Sequence of chain 1.A:
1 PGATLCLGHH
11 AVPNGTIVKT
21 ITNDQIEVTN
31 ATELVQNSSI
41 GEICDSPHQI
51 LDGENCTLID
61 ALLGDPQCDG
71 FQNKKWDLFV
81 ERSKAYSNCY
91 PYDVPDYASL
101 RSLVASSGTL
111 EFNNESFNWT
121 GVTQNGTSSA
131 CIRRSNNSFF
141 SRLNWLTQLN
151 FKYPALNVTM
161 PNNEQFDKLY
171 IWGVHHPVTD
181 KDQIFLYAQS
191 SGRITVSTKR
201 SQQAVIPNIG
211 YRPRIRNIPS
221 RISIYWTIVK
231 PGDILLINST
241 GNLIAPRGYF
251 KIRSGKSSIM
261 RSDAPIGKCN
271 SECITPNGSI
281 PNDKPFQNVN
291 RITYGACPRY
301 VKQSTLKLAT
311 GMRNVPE

Binding-site contacts:
Ligand atom C9 contacts residue LEU186 of chain 1.A at 3.8 Å (hydrophobic).
Ligand atom O1A contacts residue SER129 of chain 1.A at 2.7 Å (h-bond).
Ligand atom O4 contacts residue THR127 of chain 1.A at 3.6 Å (h-bond).
Ligand atom O10 contacts residue LEU186 of chain 1.A at 3.3 Å.
Ligand atom O1A contacts residue SER128 of chain 1.A at 3.3 Å (h-bond).
Ligand atom C3 contacts residue ASN217 of chain 1.A at 4.0 Å.
Ligand atom O7 contacts residue LEU186 of chain 1.A at 3.8 Å.
Ligand atom C9 contacts residue SER220 of chain 1.A at 3.9 Å.
Ligand atom O9 contacts residue TYR90 of chain 1.A at 3.2 Å (h-bond).
Ligand atom O3 contacts residue ASN217 of chain 1.A at 3.5 Å (h-bond).
Ligand atom O8 contacts residue ILE218 of chain 1.A at 3.9 Å.
Ligand atom O3 contacts residue ARG214 of chain 1.A at 3.3 Å (salt-bridge).
Ligand atom C7 contacts residue TRP145 of chain 1.A at 3.9 Å (hydrophobic).
Ligand atom C1 contacts residue PHE185 of chain 1.A at 3.8 Å (hydrophobic).
Ligand atom O8 contacts residue TYR90 of chain 1.A at 2.9 Å (h-bond).
Ligand atom C8 contacts residue LEU186 of chain 1.A at 3.6 Å (hydrophobic).
Ligand atom C11 contacts residue TRP145 of chain 1.A at 4.0 Å (hydrophobic).
Ligand atom O1 contacts residue PHE185 of chain 1.A at 3.9 Å.
Ligand atom C4 contacts residue ASN217 of chain 1.A at 3.7 Å.
Ligand atom C5 contacts residue THR127 of chain 1.A at 3.8 Å.
Ligand atom O8 contacts residue TRP145 of chain 1.A at 3.9 Å.
Ligand atom C8 contacts residue TYR90 of chain 1.A at 3.7 Å (hydrophobic).
Ligand atom C9 contacts residue HIS175 of chain 1.A at 3.6 Å.
Ligand atom O9 contacts residue SER220 of chain 1.A at 2.8 Å (h-bond).
Ligand atom O4 contacts residue ASN217 of chain 1.A at 3.1 Å (h-bond).
Ligand atom O9 contacts residue ASP182 of chain 1.A at 3.5 Å (salt-bridge).
Ligand atom O9 contacts residue HIS175 of chain 1.A at 3.7 Å.
Ligand atom C9 contacts residue TYR90 of chain 1.A at 3.4 Å (hydrophobic).
Ligand atom O7 contacts residue ASP182 of chain 1.A at 3.7 Å.
Ligand atom N5 contacts residue THR127 of chain 1.A at 3.0 Å (h-bond).
Ligand atom C1 contacts residue SER129 of chain 1.A at 3.8 Å.
Ligand atom O1B contacts residue SER128 of chain 1.A at 2.8 Å (h-bond).
Ligand atom C3 contacts residue ASP182 of chain 1.A at 3.9 Å.
Ligand atom C10 contacts residue THR127 of chain 1.A at 3.9 Å.
Ligand atom C4 contacts residue THR127 of chain 1.A at 3.4 Å.
Ligand atom O1B contacts residue ILE218 of chain 1.A at 3.3 Å.
Ligand atom C11 contacts residue GLY126 of chain 1.A at 3.6 Å.
Ligand atom C11 contacts residue THR127 of chain 1.A at 3.9 Å.
Ligand atom C9 contacts residue ASP182 of chain 1.A at 3.4 Å.
Ligand atom C1 contacts residue SER128 of chain 1.A at 3.4 Å.

A protein and the small-molecule ligand that binds it are described below.
Small molecule (SMILES): CC(=O)N[C@@H]1[C@@H](O)[C@H](O[C@@H]2O[C@H](CO[C@]3(C(=O)O)C[C@H](O)[C@@H](NC(C)=O)[C@H]([C@H](O)[C@H](O)CO)O3)[C@H](O)[C@H](O)[C@H]2O)[C@@H](CO)O[C@H]1O